The protein below binds the small molecule below.
Small molecule (SMILES): CC(=O)N[C@@H]1[C@@H](O)[C@H](O)[C@@H](CO)O[C@H]1O

Sequence of chain 1.D:
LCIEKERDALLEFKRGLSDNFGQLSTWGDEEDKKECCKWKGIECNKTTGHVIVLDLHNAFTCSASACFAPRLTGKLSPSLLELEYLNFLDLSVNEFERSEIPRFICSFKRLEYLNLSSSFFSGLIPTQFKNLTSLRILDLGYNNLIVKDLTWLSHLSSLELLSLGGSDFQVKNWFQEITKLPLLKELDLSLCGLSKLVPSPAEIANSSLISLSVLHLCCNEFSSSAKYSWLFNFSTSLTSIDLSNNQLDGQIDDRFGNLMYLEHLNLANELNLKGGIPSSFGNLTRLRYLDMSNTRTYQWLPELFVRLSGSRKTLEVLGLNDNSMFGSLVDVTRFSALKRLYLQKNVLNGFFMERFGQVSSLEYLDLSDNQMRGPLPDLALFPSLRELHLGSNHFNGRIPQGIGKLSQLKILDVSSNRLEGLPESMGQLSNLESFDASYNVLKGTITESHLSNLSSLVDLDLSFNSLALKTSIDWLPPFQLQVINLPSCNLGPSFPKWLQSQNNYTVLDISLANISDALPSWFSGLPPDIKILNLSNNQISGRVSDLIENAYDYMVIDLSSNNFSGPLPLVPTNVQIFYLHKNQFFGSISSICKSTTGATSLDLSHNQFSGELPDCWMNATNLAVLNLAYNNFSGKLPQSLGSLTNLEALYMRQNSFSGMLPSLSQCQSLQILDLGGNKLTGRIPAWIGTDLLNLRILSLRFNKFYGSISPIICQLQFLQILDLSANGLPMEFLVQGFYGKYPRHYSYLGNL

Binding-site contacts:
Ligand atom C7 contacts residue ASN261 of chain 1.D at 3.0 Å.
Ligand atom C6 contacts residue ARG283 of chain 1.D at 3.9 Å.
Ligand atom O5 contacts residue ASN261 of chain 1.D at 2.3 Å (h-bond).
Ligand atom N2 contacts residue ASN261 of chain 1.D at 2.9 Å (h-bond).
Ligand atom C2 contacts residue ASN261 of chain 1.D at 2.5 Å.
Ligand atom C1 contacts residue ASN261 of chain 1.D at 1.4 Å.
Ligand atom O7 contacts residue ASN261 of chain 1.D at 3.2 Å (h-bond).
Ligand atom C5 contacts residue ASN261 of chain 1.D at 3.6 Å.
Ligand atom C8 contacts residue LEU237 of chain 1.D at 3.6 Å (hydrophobic).
Ligand atom C8 contacts residue ILE232 of chain 1.D at 4.2 Å (hydrophobic).
Ligand atom C3 contacts residue ASN261 of chain 1.D at 3.8 Å.
Ligand atom O6 contacts residue ARG283 of chain 1.D at 3.3 Å (salt-bridge).
Ligand atom C8 contacts residue ASN261 of chain 1.D at 3.8 Å.
Ligand atom C7 contacts residue LEU237 of chain 1.D at 4.4 Å (hydrophobic).
Ligand atom C4 contacts residue ASN261 of chain 1.D at 4.2 Å.
Ligand atom O7 contacts residue LEU237 of chain 1.D at 4.2 Å.